Sequence of chain 1.A:
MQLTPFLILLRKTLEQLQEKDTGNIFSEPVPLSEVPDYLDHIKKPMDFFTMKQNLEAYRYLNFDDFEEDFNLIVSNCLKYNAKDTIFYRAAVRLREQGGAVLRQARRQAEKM

Binding-site contacts:
Ligand atom C contacts residue TYR83 of chain 1.A at 4.0 Å (hydrophobic).
Ligand atom N3 contacts residue PRO34 of chain 1.A at 3.4 Å.
Ligand atom N contacts residue VAL33 of chain 1.A at 3.7 Å.
Ligand atom C10 contacts residue ILE28 of chain 1.A at 3.7 Å (hydrophobic).
Ligand atom C11 contacts residue PHE90 of chain 1.A at 3.9 Å (hydrophobic).
Ligand atom C contacts residue VAL33 of chain 1.A at 4.0 Å (hydrophobic).
Ligand atom C12 contacts residue PHE90 of chain 1.A at 3.9 Å (hydrophobic).
Ligand atom C2 contacts residue VAL33 of chain 1.A at 3.8 Å (hydrophobic).
Ligand atom C21 contacts residue PHE90 of chain 1.A at 3.5 Å (hydrophobic).
Ligand atom O3 contacts residue GLU37 of chain 1.A at 3.4 Å.
Ligand atom C15 contacts residue PHE90 of chain 1.A at 3.7 Å (hydrophobic).
Ligand atom O1 contacts residue CYS80 of chain 1.A at 3.3 Å (h-bond).
Ligand atom C2 contacts residue ASN84 of chain 1.A at 3.8 Å.
Ligand atom C4 contacts residue PHE90 of chain 1.A at 3.6 Å (hydrophobic).
Ligand atom C1 contacts residue PHE90 of chain 1.A at 3.9 Å (hydrophobic).
Ligand atom C11 contacts residue PRO34 of chain 1.A at 3.6 Å (hydrophobic).
Ligand atom C5 contacts residue ILE28 of chain 1.A at 3.7 Å (hydrophobic).
Ligand atom C1 contacts residue VAL33 of chain 1.A at 4.0 Å (hydrophobic).
Ligand atom C3 contacts residue PHE29 of chain 1.A at 3.7 Å (hydrophobic).
Ligand atom N1 contacts residue VAL33 of chain 1.A at 3.9 Å.
Ligand atom C19 contacts residue PHE90 of chain 1.A at 3.9 Å (hydrophobic).
Ligand atom O contacts residue TYR83 of chain 1.A at 3.3 Å.
Ligand atom O4 contacts residue GLU37 of chain 1.A at 3.8 Å.
Ligand atom O2 contacts residue ASN27 of chain 1.A at 3.9 Å.
Ligand atom C22 contacts residue PRO34 of chain 1.A at 3.9 Å (hydrophobic).
Ligand atom C22 contacts residue PHE90 of chain 1.A at 3.8 Å (hydrophobic).
Ligand atom C23 contacts residue VAL33 of chain 1.A at 4.0 Å (hydrophobic).
Ligand atom C1 contacts residue ASN84 of chain 1.A at 3.6 Å.
Ligand atom C5 contacts residue PHE90 of chain 1.A at 3.7 Å (hydrophobic).
Ligand atom C2 contacts residue PHE90 of chain 1.A at 3.9 Å (hydrophobic).
Ligand atom N contacts residue PHE90 of chain 1.A at 3.7 Å.
Ligand atom N1 contacts residue PHE90 of chain 1.A at 4.0 Å.
Ligand atom O1 contacts residue ASN84 of chain 1.A at 3.3 Å (h-bond).
Ligand atom C6 contacts residue PHE90 of chain 1.A at 3.8 Å (hydrophobic).
Ligand atom O contacts residue TYR41 of chain 1.A at 3.8 Å.
Ligand atom C20 contacts residue PHE90 of chain 1.A at 3.4 Å (hydrophobic).
Ligand atom C23 contacts residue PHE90 of chain 1.A at 3.4 Å (hydrophobic).
Ligand atom O contacts residue ASN84 of chain 1.A at 2.9 Å (h-bond).
Ligand atom C contacts residue VAL38 of chain 1.A at 3.6 Å (hydrophobic).
Ligand atom C3 contacts residue ILE28 of chain 1.A at 3.3 Å (hydrophobic).

This protein binds this small molecule.
Small molecule (SMILES): Cn1c(=O)c(=O)n(C)c2cc(N3CCOCC3)c(NS(=O)(=O)c3ccc4c(c3)CCCC4)cc21